Sequence of chain 3.A:
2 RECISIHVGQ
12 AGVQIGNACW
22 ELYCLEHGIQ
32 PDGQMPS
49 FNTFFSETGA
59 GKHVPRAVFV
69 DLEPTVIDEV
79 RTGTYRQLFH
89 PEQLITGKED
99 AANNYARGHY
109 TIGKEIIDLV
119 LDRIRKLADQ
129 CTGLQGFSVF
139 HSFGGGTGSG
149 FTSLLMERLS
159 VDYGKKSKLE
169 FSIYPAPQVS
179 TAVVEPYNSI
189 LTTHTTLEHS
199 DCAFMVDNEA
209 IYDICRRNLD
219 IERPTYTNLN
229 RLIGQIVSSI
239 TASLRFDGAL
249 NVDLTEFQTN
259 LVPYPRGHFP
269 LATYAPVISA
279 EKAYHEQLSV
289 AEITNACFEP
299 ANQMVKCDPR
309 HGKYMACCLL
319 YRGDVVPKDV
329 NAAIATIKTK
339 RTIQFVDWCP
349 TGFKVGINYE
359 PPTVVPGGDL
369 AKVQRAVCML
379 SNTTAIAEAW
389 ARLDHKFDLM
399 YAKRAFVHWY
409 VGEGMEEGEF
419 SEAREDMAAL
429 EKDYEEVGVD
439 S

Binding-site contacts:
Ligand atom C6 contacts residue ASN329 of chain 3.A at 2.4 Å.
Ligand atom O3G contacts residue PHE351 of chain 3.A at 3.4 Å (h-bond).
Ligand atom O2G contacts residue GLY142 of chain 2.B at 3.0 Å (h-bond).
Ligand atom O2A contacts residue GLN11 of chain 2.B at 3.5 Å (h-bond).
Ligand atom N1 contacts residue TYR222 of chain 2.B at 3.2 Å.
Ligand atom O1G contacts residue THR143 of chain 2.B at 3.4 Å.
Ligand atom N2 contacts residue ASN226 of chain 2.B at 2.9 Å (h-bond).
Ligand atom O2B contacts residue GLY144 of chain 2.B at 2.7 Å (h-bond).
Ligand atom N1 contacts residue ASN226 of chain 2.B at 2.7 Å (h-bond).
Ligand atom C2 contacts residue TYR222 of chain 2.B at 3.5 Å (hydrophobic).
Ligand atom O1B contacts residue GLN11 of chain 2.B at 3.2 Å (h-bond).
Ligand atom O6 contacts residue ASN329 of chain 3.A at 1.8 Å (h-bond).
Ligand atom O2A contacts residue CYS12 of chain 2.B at 3.3 Å (h-bond).
Ligand atom O3B contacts residue THR143 of chain 2.B at 3.1 Å (h-bond).
Ligand atom O3B contacts residue GLY142 of chain 2.B at 3.5 Å (h-bond).
Ligand atom C6 contacts residue ASN226 of chain 2.B at 3.3 Å.
Ligand atom N2 contacts residue ASN204 of chain 2.B at 2.6 Å (h-bond).
Ligand atom O4' contacts residue SER138 of chain 2.B at 3.3 Å (h-bond).
Ligand atom C6 contacts residue GLN15 of chain 2.B at 3.6 Å.
Ligand atom PG contacts residue MG1 of chain 2.F at 3.5 Å.
Ligand atom O2B contacts residue THR143 of chain 2.B at 2.7 Å (h-bond).
Ligand atom O1B contacts residue MG1 of chain 2.F at 2.4 Å.
Ligand atom O3G contacts residue MG1 of chain 2.F at 2.5 Å.
Ligand atom O6 contacts residue GLN15 of chain 2.B at 2.5 Å (h-bond).
Ligand atom O1G contacts residue ALA97 of chain 2.B at 3.0 Å (h-bond).
Ligand atom PB contacts residue MG1 of chain 2.F at 3.7 Å.
Ligand atom O1A contacts residue GLN11 of chain 2.B at 3.1 Å.
Ligand atom C5 contacts residue ASN329 of chain 3.A at 2.7 Å.
Ligand atom O2B contacts residue GLY10 of chain 2.B at 3.2 Å.
Ligand atom N3 contacts residue ASN204 of chain 2.B at 3.0 Å (h-bond).
Ligand atom O3' contacts residue GLU181 of chain 2.B at 3.3 Å (salt-bridge).
Ligand atom C8 contacts residue ASN329 of chain 3.A at 3.1 Å.
Ligand atom C4' contacts residue SER138 of chain 2.B at 3.2 Å.
Ligand atom N7 contacts residue ASN329 of chain 3.A at 2.4 Å (h-bond).
Ligand atom O6 contacts residue ASN226 of chain 2.B at 3.1 Å (h-bond).
Ligand atom PB contacts residue THR143 of chain 2.B at 3.3 Å.
Ligand atom C2 contacts residue ASN204 of chain 2.B at 3.4 Å.
Ligand atom O1B contacts residue GLY10 of chain 2.B at 3.7 Å.
Ligand atom C2 contacts residue ASN226 of chain 2.B at 3.6 Å.
Ligand atom O2G contacts residue ASN99 of chain 2.B at 2.9 Å (h-bond).

A small-molecule ligand and the protein it binds are described below.
Small molecule (SMILES): Nc1nc2c(ncn2[C@@H]2O[C@H](CO[P](=O)(O)C[P](=O)(O)OP(=O)(O)O)[C@@H](O)[C@H]2O)c(=O)[nH]1

Sequence of chain 2.B:
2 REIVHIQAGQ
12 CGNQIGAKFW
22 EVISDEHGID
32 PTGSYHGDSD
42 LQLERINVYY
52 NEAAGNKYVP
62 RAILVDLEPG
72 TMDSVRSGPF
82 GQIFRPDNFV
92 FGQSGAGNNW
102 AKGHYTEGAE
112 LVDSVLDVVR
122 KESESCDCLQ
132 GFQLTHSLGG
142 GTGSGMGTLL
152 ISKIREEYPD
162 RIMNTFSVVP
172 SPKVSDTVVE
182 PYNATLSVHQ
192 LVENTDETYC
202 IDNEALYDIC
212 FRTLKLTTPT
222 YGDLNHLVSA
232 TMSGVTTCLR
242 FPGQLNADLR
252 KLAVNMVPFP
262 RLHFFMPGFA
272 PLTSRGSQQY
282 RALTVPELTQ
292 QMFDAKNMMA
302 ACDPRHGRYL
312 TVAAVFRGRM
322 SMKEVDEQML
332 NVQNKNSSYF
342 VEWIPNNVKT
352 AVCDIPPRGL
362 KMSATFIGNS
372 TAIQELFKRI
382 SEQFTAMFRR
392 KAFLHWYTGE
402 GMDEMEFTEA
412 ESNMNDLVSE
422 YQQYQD